A small-molecule ligand and the protein it binds are described below.
Small molecule (SMILES): CCC(=O)Nc1cccc(-c2c[nH]c3ncc(C(N)=O)cc23)c1

Sequence of chain 1.B:
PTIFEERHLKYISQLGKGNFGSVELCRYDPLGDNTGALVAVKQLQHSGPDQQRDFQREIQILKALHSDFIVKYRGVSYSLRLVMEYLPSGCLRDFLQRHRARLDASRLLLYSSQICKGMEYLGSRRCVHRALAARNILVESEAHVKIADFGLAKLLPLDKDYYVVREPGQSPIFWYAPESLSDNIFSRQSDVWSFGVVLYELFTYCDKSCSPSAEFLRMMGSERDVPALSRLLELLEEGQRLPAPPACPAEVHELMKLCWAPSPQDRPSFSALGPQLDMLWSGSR

Binding-site contacts:
Ligand atom C9 contacts residue ARG144 of chain 1.B at 3.7 Å.
Ligand atom C2 contacts residue ALA44 of chain 1.B at 3.5 Å (hydrophobic).
Ligand atom C4 contacts residue LEU19 of chain 1.B at 3.9 Å (hydrophobic).
Ligand atom C contacts residue EDO1 of chain 1.L at 3.8 Å.
Ligand atom N contacts residue MET93 of chain 1.B at 3.3 Å.
Ligand atom C11 contacts residue ARG102 of chain 1.B at 3.6 Å.
Ligand atom C10 contacts residue ASP103 of chain 1.B at 3.8 Å.
Ligand atom C1 contacts residue ALA44 of chain 1.B at 3.6 Å (hydrophobic).
Ligand atom N2 contacts residue CYS100 of chain 1.B at 3.6 Å.
Ligand atom N contacts residue ALA44 of chain 1.B at 3.8 Å.
Ligand atom N contacts residue GLU94 of chain 1.B at 3.1 Å (salt-bridge).
Ligand atom C11 contacts residue ASP103 of chain 1.B at 3.6 Å.
Ligand atom C16 contacts residue LEU147 of chain 1.B at 3.6 Å (hydrophobic).
Ligand atom C1 contacts residue LEU147 of chain 1.B at 3.5 Å (hydrophobic).
Ligand atom N3 contacts residue TYR95 of chain 1.B at 3.5 Å.
Ligand atom N contacts residue VAL75 of chain 1.B at 3.2 Å.
Ligand atom C contacts residue ALA44 of chain 1.B at 3.9 Å (hydrophobic).
Ligand atom O1 contacts residue EDO1 of chain 1.L at 2.7 Å (h-bond).
Ligand atom N1 contacts residue GLU94 of chain 1.B at 3.9 Å.
Ligand atom C9 contacts residue CYS100 of chain 1.B at 3.7 Å (hydrophobic).
Ligand atom C6 contacts residue LEU19 of chain 1.B at 3.8 Å (hydrophobic).
Ligand atom C2 contacts residue GLU94 of chain 1.B at 3.1 Å.
Ligand atom N1 contacts residue LEU96 of chain 1.B at 3.0 Å (h-bond).
Ligand atom N1 contacts residue TYR95 of chain 1.B at 3.5 Å.
Ligand atom C contacts residue MET93 of chain 1.B at 3.8 Å (hydrophobic).
Ligand atom C10 contacts residue CYS100 of chain 1.B at 3.0 Å (hydrophobic).
Ligand atom C13 contacts residue LEU19 of chain 1.B at 3.7 Å (hydrophobic).
Ligand atom C11 contacts residue ARG144 of chain 1.B at 3.8 Å.
Ligand atom C3 contacts residue LEU96 of chain 1.B at 3.7 Å (hydrophobic).
Ligand atom C2 contacts residue LEU96 of chain 1.B at 3.8 Å (hydrophobic).
Ligand atom O contacts residue ARG144 of chain 1.B at 3.5 Å (salt-bridge).
Ligand atom C12 contacts residue LEU19 of chain 1.B at 3.6 Å (hydrophobic).
Ligand atom C8 contacts residue LEU19 of chain 1.B at 3.7 Å (hydrophobic).
Ligand atom C14 contacts residue LEU19 of chain 1.B at 3.7 Å (hydrophobic).
Ligand atom C2 contacts residue LEU147 of chain 1.B at 3.7 Å (hydrophobic).
Ligand atom C13 contacts residue GLY20 of chain 1.B at 3.6 Å.
Ligand atom N3 contacts residue LEU96 of chain 1.B at 2.9 Å (h-bond).
Ligand atom C10 contacts residue ARG102 of chain 1.B at 3.7 Å.
Ligand atom C11 contacts residue CYS100 of chain 1.B at 1.8 Å (hydrophobic).
Ligand atom O1 contacts residue MET93 of chain 1.B at 3.4 Å.